Binding-site contacts:
Ligand atom N2 contacts residue TYR163 of chain 1.A at 3.5 Å.
Ligand atom C8 contacts residue LEU49 of chain 1.A at 3.6 Å (hydrophobic).
Ligand atom N7 contacts residue TYR75 of chain 1.A at 3.4 Å (h-bond).
Ligand atom C25 contacts residue ASP222 of chain 1.A at 3.6 Å.
Ligand atom O8 contacts residue TYR163 of chain 1.A at 3.3 Å.
Ligand atom N8 contacts residue PHE74 of chain 1.A at 3.4 Å.
Ligand atom O7 contacts residue ASP222 of chain 1.A at 3.5 Å.
Ligand atom N7 contacts residue ASN122 of chain 1.A at 3.0 Å (h-bond).
Ligand atom N contacts residue ASP150 of chain 2.B at 3.2 Å (salt-bridge).
Ligand atom N6 contacts residue ASN122 of chain 1.A at 2.9 Å (h-bond).
Ligand atom C25 contacts residue GLU123 of chain 1.A at 3.3 Å.
Ligand atom O6 contacts residue LEU72 of chain 1.A at 2.6 Å (h-bond).
Ligand atom N10 contacts residue ASP45 of chain 1.A at 3.6 Å (salt-bridge).
Ligand atom C3 contacts residue TYR163 of chain 1.A at 3.2 Å (hydrophobic).
Ligand atom C24 contacts residue ASP45 of chain 1.A at 3.6 Å.
Ligand atom N7 contacts residue SER158 of chain 1.A at 3.0 Å (h-bond).
Ligand atom O8 contacts residue GLU123 of chain 1.A at 2.2 Å (salt-bridge).
Ligand atom C13 contacts residue THR161 of chain 1.A at 3.6 Å.
Ligand atom C contacts residue TYR163 of chain 1.A at 3.3 Å (hydrophobic).
Ligand atom O7 contacts residue ASN122 of chain 1.A at 2.8 Å (h-bond).
Ligand atom O3 contacts residue ARG148 of chain 2.B at 3.3 Å (salt-bridge).
Ligand atom C14 contacts residue THR161 of chain 1.A at 3.3 Å.
Ligand atom O6 contacts residue ASP45 of chain 1.A at 2.8 Å (salt-bridge).
Ligand atom O8 contacts residue ASN122 of chain 1.A at 3.4 Å (h-bond).
Ligand atom N9 contacts residue LEU72 of chain 1.A at 3.6 Å.
Ligand atom O7 contacts residue GLU123 of chain 1.A at 2.9 Å (salt-bridge).
Ligand atom C1 contacts residue ILE187 of chain 2.B at 3.4 Å (hydrophobic).
Ligand atom N contacts residue TYR163 of chain 1.A at 3.5 Å.
Ligand atom C2 contacts residue TYR163 of chain 1.A at 3.6 Å (hydrophobic).
Ligand atom N8 contacts residue THR161 of chain 1.A at 2.6 Å (h-bond).
Ligand atom N1 contacts residue SER166 of chain 1.A at 3.0 Å (h-bond).
Ligand atom C14 contacts residue PHE74 of chain 1.A at 3.5 Å (hydrophobic).
Ligand atom C12 contacts residue ALA162 of chain 1.A at 3.5 Å (hydrophobic).
Ligand atom C1 contacts residue SER166 of chain 1.A at 3.2 Å.
Ligand atom C13 contacts residue ALA162 of chain 1.A at 3.5 Å (hydrophobic).
Ligand atom O8 contacts residue ALA162 of chain 1.A at 3.5 Å.
Ligand atom O5 contacts residue LEU72 of chain 1.A at 3.6 Å.
Ligand atom O2 contacts residue ARG148 of chain 2.B at 3.5 Å (salt-bridge).
Ligand atom N contacts residue ALA185 of chain 2.B at 3.1 Å (h-bond).
Ligand atom C26 contacts residue GLU123 of chain 1.A at 3.2 Å.

The small molecule below binds the protein below.
Small molecule (SMILES): Nc1ncnc2c1ncn2[C@@H]1O[C@H](CN2CC#Cc3nc4c(N)ncnc4n3[C@@H]3O[C@H](CNS(=O)(=O)CCNC(=O)C2)[C@@H](O)[C@H]3O)[C@@H](O)[C@H]1O

Sequence of chain 2.B:
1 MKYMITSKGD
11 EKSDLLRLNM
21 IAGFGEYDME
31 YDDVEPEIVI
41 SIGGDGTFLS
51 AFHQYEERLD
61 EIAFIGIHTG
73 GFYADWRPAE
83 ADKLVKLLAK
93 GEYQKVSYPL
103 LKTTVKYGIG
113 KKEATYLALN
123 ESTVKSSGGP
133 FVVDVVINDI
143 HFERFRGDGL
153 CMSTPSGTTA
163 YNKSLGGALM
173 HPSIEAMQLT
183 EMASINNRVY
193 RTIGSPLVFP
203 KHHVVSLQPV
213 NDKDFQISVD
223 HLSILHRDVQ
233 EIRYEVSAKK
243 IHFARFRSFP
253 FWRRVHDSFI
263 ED

Sequence of chain 1.A:
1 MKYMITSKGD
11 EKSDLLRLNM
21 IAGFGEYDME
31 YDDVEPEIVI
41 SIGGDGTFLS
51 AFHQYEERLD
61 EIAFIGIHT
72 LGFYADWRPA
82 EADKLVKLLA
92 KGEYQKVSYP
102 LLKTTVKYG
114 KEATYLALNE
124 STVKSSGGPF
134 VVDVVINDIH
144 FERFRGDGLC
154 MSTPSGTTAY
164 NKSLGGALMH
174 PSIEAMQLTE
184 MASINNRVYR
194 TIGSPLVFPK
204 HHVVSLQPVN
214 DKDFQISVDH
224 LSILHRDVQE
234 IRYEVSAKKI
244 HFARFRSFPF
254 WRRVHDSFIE